A protein and the small-molecule ligand that binds it are described below.
Small molecule (SMILES): OC[C@H]1NC[C@H](O)[C@@H](O)[C@@H]1O

Binding-site contacts:
Ligand atom C2 contacts residue GLU179 of chain 1.C at 3.9 Å.
Ligand atom O3 contacts residue TRP410 of chain 1.C at 3.7 Å.
Ligand atom C2 contacts residue TRP135 of chain 1.C at 3.8 Å (hydrophobic).
Ligand atom C5 contacts residue TRP410 of chain 1.C at 3.9 Å (hydrophobic).
Ligand atom N5 contacts residue TYR306 of chain 1.C at 3.5 Å.
Ligand atom C4 contacts residue GLU417 of chain 1.C at 3.6 Å.
Ligand atom O4 contacts residue GLN33 of chain 1.C at 3.1 Å (h-bond).
Ligand atom O2 contacts residue HIS134 of chain 1.C at 3.1 Å (h-bond).
Ligand atom C3 contacts residue HIS134 of chain 1.C at 3.8 Å.
Ligand atom O3 contacts residue TRP418 of chain 1.C at 2.9 Å (h-bond).
Ligand atom C6 contacts residue PHE426 of chain 1.C at 3.7 Å (hydrophobic).
Ligand atom C3 contacts residue GLU364 of chain 1.C at 3.6 Å.
Ligand atom O2 contacts residue GLU179 of chain 1.C at 3.7 Å.
Ligand atom O2 contacts residue ASN178 of chain 1.C at 2.9 Å (h-bond).
Ligand atom C6 contacts residue GLU417 of chain 1.C at 3.3 Å.
Ligand atom C4 contacts residue GLN33 of chain 1.C at 4.1 Å.
Ligand atom N5 contacts residue GLU364 of chain 1.C at 3.3 Å (salt-bridge).
Ligand atom C2 contacts residue GLU364 of chain 1.C at 3.5 Å.
Ligand atom C3 contacts residue TRP418 of chain 1.C at 3.8 Å (hydrophobic).
Ligand atom N5 contacts residue GLU179 of chain 1.C at 4.1 Å.
Ligand atom O3 contacts residue GLN33 of chain 1.C at 2.6 Å (h-bond).
Ligand atom C1 contacts residue GLU364 of chain 1.C at 3.0 Å.
Ligand atom O2 contacts residue TRP135 of chain 1.C at 4.0 Å.
Ligand atom C4 contacts residue TRP410 of chain 1.C at 4.0 Å (hydrophobic).
Ligand atom C3 contacts residue TRP410 of chain 1.C at 3.8 Å (hydrophobic).
Ligand atom C4 contacts residue TRP418 of chain 1.C at 3.7 Å (hydrophobic).
Ligand atom O6 contacts residue GLU417 of chain 1.C at 2.6 Å (salt-bridge).
Ligand atom C5 contacts residue GLU364 of chain 1.C at 3.5 Å.
Ligand atom O2 contacts residue ASN304 of chain 1.C at 4.1 Å.
Ligand atom C6 contacts residue TYR306 of chain 1.C at 3.9 Å (hydrophobic).
Ligand atom C3 contacts residue GLN33 of chain 1.C at 3.9 Å.
Ligand atom O2 contacts residue GLU364 of chain 1.C at 2.6 Å (salt-bridge).
Ligand atom C1 contacts residue GLU179 of chain 1.C at 3.0 Å.
Ligand atom O6 contacts residue TRP337 of chain 1.C at 3.5 Å.
Ligand atom O4 contacts residue GLU417 of chain 1.C at 2.6 Å (salt-bridge).
Ligand atom C5 contacts residue TYR306 of chain 1.C at 3.5 Å (hydrophobic).
Ligand atom O3 contacts residue HIS134 of chain 1.C at 2.9 Å (h-bond).
Ligand atom O4 contacts residue TRP410 of chain 1.C at 3.3 Å (h-bond).
Ligand atom C2 contacts residue HIS134 of chain 1.C at 3.8 Å.
Ligand atom O4 contacts residue TRP418 of chain 1.C at 3.7 Å.

Sequence of chain 1.C:
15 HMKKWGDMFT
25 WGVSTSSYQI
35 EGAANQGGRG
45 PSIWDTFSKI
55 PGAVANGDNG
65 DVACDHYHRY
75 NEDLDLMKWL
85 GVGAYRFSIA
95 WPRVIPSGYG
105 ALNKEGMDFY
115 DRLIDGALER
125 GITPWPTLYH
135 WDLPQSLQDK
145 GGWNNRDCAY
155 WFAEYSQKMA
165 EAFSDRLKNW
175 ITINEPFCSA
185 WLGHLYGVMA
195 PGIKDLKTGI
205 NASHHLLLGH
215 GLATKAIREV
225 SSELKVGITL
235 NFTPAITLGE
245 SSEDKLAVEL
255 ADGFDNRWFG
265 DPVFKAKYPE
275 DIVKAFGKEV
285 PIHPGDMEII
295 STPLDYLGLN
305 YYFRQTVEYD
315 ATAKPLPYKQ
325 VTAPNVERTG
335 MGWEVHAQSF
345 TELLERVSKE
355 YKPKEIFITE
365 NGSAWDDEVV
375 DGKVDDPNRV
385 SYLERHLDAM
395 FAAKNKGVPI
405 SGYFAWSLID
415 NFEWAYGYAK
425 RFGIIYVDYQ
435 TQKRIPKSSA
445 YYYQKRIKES